Binding-site contacts:
Ligand atom O2' contacts residue VAL14 of chain 4.D at 4.3 Å.
Ligand atom O3' contacts residue TRP75 of chain 3.C at 3.6 Å.
Ligand atom OP1 contacts residue VAL14 of chain 4.D at 3.4 Å.
Ligand atom C5' contacts residue LYS131 of chain 3.C at 4.2 Å.
Ligand atom O4' contacts residue ARG12 of chain 4.D at 4.0 Å.
Ligand atom C2 contacts residue ARG12 of chain 4.D at 4.5 Å.
Ligand atom P contacts residue SER73 of chain 3.C at 4.1 Å.
Ligand atom C5' contacts residue ARG12 of chain 4.D at 4.3 Å.
Ligand atom OP1 contacts residue SER73 of chain 3.C at 3.2 Å (h-bond).
Ligand atom O2 contacts residue ARG12 of chain 4.D at 3.6 Å.
Ligand atom P contacts residue TYR111 of chain 4.D at 4.5 Å.
Ligand atom O5' contacts residue ARG12 of chain 4.D at 4.1 Å.
Ligand atom O2' contacts residue TYR111 of chain 4.D at 4.3 Å.
Ligand atom OP1 contacts residue TYR111 of chain 4.D at 3.6 Å (h-bond).
Ligand atom O5' contacts residue LYS131 of chain 3.C at 3.3 Å.
Ligand atom C1' contacts residue ARG12 of chain 4.D at 3.9 Å.
Ligand atom OP1 contacts residue THR176 of chain 3.C at 3.4 Å (h-bond).
Ligand atom OP2 contacts residue SER73 of chain 3.C at 4.0 Å.
Ligand atom O2' contacts residue THR13 of chain 4.D at 3.7 Å.
Ligand atom O5' contacts residue TYR111 of chain 4.D at 4.4 Å.
Ligand atom C4' contacts residue TRP75 of chain 3.C at 4.5 Å (hydrophobic).
Ligand atom OP1 contacts residue TRP75 of chain 3.C at 3.9 Å.
Ligand atom O2' contacts residue ARG12 of chain 4.D at 3.6 Å.
Ligand atom O3' contacts residue THR13 of chain 4.D at 4.4 Å.
Ligand atom O2' contacts residue ASP11 of chain 4.D at 3.5 Å.
Ligand atom P contacts residue TRP75 of chain 3.C at 4.3 Å.
Ligand atom C4' contacts residue ARG12 of chain 4.D at 3.6 Å.

Sequence of chain 4.D:
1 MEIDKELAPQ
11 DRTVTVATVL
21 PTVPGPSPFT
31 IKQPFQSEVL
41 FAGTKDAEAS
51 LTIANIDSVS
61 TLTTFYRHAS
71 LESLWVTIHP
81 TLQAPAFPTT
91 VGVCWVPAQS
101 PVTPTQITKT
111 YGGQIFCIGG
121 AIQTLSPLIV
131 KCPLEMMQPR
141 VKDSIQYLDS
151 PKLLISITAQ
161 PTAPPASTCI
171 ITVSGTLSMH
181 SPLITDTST

This protein binds this small molecule.
Small molecule (SMILES): Nc1ccn([C@@H]2O[C@H](CO[P](=O)(O)O[C@H]3[C@@H](O)[C@H](n4ccc(N)nc4=O)O[C@@H]3CO[P](=O)(O)O[C@H]3[C@@H](O)[C@H](n4ccc(N)nc4=O)O[C@@H]3CO)[C@@H](O)[C@H]2O)c(=O)n1

Sequence of chain 3.C:
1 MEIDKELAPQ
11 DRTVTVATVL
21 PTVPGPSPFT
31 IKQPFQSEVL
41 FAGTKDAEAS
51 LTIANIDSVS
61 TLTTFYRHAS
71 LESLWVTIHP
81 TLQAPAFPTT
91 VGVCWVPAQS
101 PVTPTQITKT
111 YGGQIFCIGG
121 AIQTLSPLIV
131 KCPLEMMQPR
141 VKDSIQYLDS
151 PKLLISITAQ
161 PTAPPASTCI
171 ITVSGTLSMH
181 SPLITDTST